A protein and the small-molecule ligand that binds it are described below.
Small molecule (SMILES): CCCCCC(=O)OC[C@H](COP(=O)(O)O)OC(=O)CCCCC

Sequence of chain 1.D:
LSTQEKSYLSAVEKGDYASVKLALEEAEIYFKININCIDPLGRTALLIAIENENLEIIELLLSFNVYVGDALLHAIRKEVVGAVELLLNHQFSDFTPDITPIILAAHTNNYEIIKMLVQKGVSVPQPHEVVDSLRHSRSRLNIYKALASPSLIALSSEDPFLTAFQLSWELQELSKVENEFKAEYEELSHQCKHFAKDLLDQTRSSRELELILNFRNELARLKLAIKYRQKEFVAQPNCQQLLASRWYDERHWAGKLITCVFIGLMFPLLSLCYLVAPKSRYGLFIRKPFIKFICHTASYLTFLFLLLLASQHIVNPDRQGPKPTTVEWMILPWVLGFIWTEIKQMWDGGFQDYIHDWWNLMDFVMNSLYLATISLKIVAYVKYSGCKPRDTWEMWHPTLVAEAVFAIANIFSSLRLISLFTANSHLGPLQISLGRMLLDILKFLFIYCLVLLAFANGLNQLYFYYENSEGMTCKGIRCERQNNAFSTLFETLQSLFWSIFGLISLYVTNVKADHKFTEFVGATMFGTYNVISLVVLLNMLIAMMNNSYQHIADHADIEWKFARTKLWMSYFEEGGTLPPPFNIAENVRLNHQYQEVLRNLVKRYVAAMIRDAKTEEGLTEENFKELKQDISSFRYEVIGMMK

Sequence of chain 1.A:
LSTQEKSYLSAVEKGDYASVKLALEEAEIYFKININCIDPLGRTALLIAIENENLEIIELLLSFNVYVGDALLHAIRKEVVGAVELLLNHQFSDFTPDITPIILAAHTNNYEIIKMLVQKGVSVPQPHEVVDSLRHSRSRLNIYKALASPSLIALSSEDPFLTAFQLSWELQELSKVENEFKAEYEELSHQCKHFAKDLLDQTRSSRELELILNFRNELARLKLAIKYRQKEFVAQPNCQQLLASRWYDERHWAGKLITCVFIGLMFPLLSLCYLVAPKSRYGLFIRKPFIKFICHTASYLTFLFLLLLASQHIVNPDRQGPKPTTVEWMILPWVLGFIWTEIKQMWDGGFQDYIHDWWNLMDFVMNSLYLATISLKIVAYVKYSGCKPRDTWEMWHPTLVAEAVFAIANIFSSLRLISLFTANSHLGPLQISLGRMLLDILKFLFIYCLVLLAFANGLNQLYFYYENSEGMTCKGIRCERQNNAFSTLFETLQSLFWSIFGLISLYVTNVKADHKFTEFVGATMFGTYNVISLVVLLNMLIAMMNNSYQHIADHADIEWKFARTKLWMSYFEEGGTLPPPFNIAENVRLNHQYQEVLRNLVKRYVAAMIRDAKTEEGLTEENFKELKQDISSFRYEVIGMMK

Binding-site contacts:
Ligand atom P contacts residue ALA598 of chain 1.D at 4.3 Å.
Ligand atom O13 contacts residue TRP573 of chain 1.A at 2.8 Å (h-bond).
Ligand atom O11 contacts residue TRP573 of chain 1.A at 3.6 Å.
Ligand atom O22 contacts residue GLY602 of chain 1.D at 4.1 Å.
Ligand atom P contacts residue GLN569 of chain 1.A at 3.6 Å.
Ligand atom O22 contacts residue THR603 of chain 1.D at 4.3 Å.
Ligand atom C22 contacts residue THR603 of chain 1.D at 4.2 Å.
Ligand atom O13 contacts residue GLN569 of chain 1.A at 3.0 Å (h-bond).
Ligand atom C32 contacts residue LEU568 of chain 1.A at 4.3 Å (hydrophobic).
Ligand atom C23 contacts residue THR603 of chain 1.D at 4.2 Å.
Ligand atom O12 contacts residue PHE595 of chain 1.D at 3.5 Å.
Ligand atom O14 contacts residue ALA598 of chain 1.D at 3.3 Å.
Ligand atom C5 contacts residue VAL606 of chain 1.D at 4.4 Å (hydrophobic).
Ligand atom C1 contacts residue THR599 of chain 1.D at 4.3 Å.
Ligand atom O13 contacts residue ARG553 of chain 1.A at 3.7 Å.
Ligand atom O22 contacts residue PHE572 of chain 1.A at 3.1 Å.
Ligand atom C34 contacts residue PHE572 of chain 1.A at 4.4 Å (hydrophobic).
Ligand atom O31 contacts residue GLN569 of chain 1.A at 4.3 Å.
Ligand atom O11 contacts residue PHE572 of chain 1.A at 3.9 Å.
Ligand atom C36 contacts residue CYS524 of chain 1.A at 4.2 Å (hydrophobic).
Ligand atom O13 contacts residue ALA598 of chain 1.D at 4.0 Å.
Ligand atom C4 contacts residue THR603 of chain 1.D at 3.6 Å.
Ligand atom O14 contacts residue PHE595 of chain 1.D at 4.1 Å.
Ligand atom C32 contacts residue PHE572 of chain 1.A at 3.9 Å (hydrophobic).
Ligand atom O12 contacts residue GLN569 of chain 1.A at 3.0 Å (h-bond).
Ligand atom P contacts residue TRP573 of chain 1.A at 3.8 Å.
Ligand atom C21 contacts residue PHE572 of chain 1.A at 4.2 Å (hydrophobic).
Ligand atom O21 contacts residue THR599 of chain 1.D at 4.0 Å.
Ligand atom C2 contacts residue PHE572 of chain 1.A at 4.1 Å (hydrophobic).
Ligand atom C1 contacts residue ALA598 of chain 1.D at 4.4 Å (hydrophobic).
Ligand atom O32 contacts residue PHE565 of chain 1.A at 4.2 Å.
Ligand atom O14 contacts residue THR599 of chain 1.D at 3.4 Å (h-bond).
Ligand atom C1 contacts residue PHE572 of chain 1.A at 3.9 Å (hydrophobic).